Binding-site contacts:
Ligand atom C14 contacts residue ARG169 of chain 4.A at 3.8 Å.
Ligand atom C6 contacts residue PRO176 of chain 4.A at 3.6 Å (hydrophobic).
Ligand atom C16 contacts residue TYR165 of chain 4.A at 4.3 Å (hydrophobic).
Ligand atom C12 contacts residue PRO131 of chain 1.A at 4.1 Å (hydrophobic).
Ligand atom O2 contacts residue GLU133 of chain 1.A at 3.5 Å.
Ligand atom O2 contacts residue PRO131 of chain 1.A at 3.1 Å.
Ligand atom O2 contacts residue GLU134 of chain 1.A at 3.3 Å (salt-bridge).
Ligand atom O3 contacts residue TYR165 of chain 4.A at 4.2 Å.
Ligand atom C15 contacts residue ARG169 of chain 4.A at 4.3 Å.
Ligand atom C4 contacts residue ILE174 of chain 4.A at 4.1 Å (hydrophobic).
Ligand atom C13 contacts residue GLU133 of chain 1.A at 4.2 Å.
Ligand atom C5 contacts residue ILE177 of chain 4.A at 3.9 Å (hydrophobic).
Ligand atom C7 contacts residue PRO175 of chain 4.A at 4.0 Å (hydrophobic).
Ligand atom C18 contacts residue PRO131 of chain 1.A at 4.0 Å (hydrophobic).
Ligand atom C11 contacts residue PRO131 of chain 1.A at 4.0 Å (hydrophobic).
Ligand atom C19 contacts residue SER11 of chain 4.A at 3.9 Å.
Ligand atom C6 contacts residue ILE177 of chain 4.A at 4.0 Å (hydrophobic).
Ligand atom O1 contacts residue ILE174 of chain 4.A at 3.1 Å.
Ligand atom C9 contacts residue GLU133 of chain 1.A at 4.0 Å.
Ligand atom C6 contacts residue PRO175 of chain 4.A at 3.8 Å (hydrophobic).
Ligand atom O1 contacts residue ILE177 of chain 4.A at 4.1 Å.
Ligand atom C1 contacts residue GLU134 of chain 1.A at 3.9 Å.
Ligand atom C3 contacts residue PRO175 of chain 4.A at 4.1 Å (hydrophobic).
Ligand atom C3 contacts residue ILE174 of chain 4.A at 3.8 Å (hydrophobic).
Ligand atom O3 contacts residue ARG169 of chain 4.A at 3.3 Å (salt-bridge).
Ligand atom C12 contacts residue GLU133 of chain 1.A at 3.2 Å.
Ligand atom C18 contacts residue LYS10 of chain 4.A at 3.9 Å.
Ligand atom C3 contacts residue ILE177 of chain 4.A at 3.9 Å (hydrophobic).
Ligand atom C15 contacts residue ILE202 of chain 4.A at 3.5 Å (hydrophobic).
Ligand atom C5 contacts residue PRO175 of chain 4.A at 4.0 Å (hydrophobic).
Ligand atom C19 contacts residue GLU134 of chain 1.A at 3.7 Å.
Ligand atom C4 contacts residue ILE177 of chain 4.A at 3.5 Å (hydrophobic).
Ligand atom C7 contacts residue ILE202 of chain 4.A at 4.0 Å (hydrophobic).
Ligand atom C4 contacts residue PRO175 of chain 4.A at 3.3 Å (hydrophobic).
Ligand atom O3 contacts residue GLU133 of chain 1.A at 3.9 Å.
Ligand atom O1 contacts residue PRO175 of chain 4.A at 4.1 Å.
Ligand atom C15 contacts residue GLY203 of chain 4.A at 4.2 Å.
Ligand atom O1 contacts residue TYR150 of chain 4.A at 3.9 Å.
Ligand atom C11 contacts residue GLU133 of chain 1.A at 3.6 Å.
Ligand atom C2 contacts residue GLU134 of chain 1.A at 4.1 Å.

This protein binds this small molecule.
Small molecule (SMILES): C[C@]12C=CC(=O)C=C1CC[C@@H]1[C@@H]2C(=O)C[C@@]2(C)[C@H]1CC[C@]2(O)C(O)=CO

Sequence of chain 1.A:
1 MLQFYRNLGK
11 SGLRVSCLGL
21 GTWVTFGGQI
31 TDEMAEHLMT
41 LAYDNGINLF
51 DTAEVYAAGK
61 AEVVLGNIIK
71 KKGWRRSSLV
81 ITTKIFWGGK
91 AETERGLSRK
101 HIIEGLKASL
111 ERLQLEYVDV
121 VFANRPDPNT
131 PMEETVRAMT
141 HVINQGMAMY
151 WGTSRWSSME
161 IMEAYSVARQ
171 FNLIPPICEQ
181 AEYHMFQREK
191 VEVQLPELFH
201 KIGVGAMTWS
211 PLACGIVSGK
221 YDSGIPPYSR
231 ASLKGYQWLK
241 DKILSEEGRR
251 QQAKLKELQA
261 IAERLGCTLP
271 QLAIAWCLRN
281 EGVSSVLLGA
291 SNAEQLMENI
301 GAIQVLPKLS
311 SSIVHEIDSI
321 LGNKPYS

Sequence of chain 4.A:
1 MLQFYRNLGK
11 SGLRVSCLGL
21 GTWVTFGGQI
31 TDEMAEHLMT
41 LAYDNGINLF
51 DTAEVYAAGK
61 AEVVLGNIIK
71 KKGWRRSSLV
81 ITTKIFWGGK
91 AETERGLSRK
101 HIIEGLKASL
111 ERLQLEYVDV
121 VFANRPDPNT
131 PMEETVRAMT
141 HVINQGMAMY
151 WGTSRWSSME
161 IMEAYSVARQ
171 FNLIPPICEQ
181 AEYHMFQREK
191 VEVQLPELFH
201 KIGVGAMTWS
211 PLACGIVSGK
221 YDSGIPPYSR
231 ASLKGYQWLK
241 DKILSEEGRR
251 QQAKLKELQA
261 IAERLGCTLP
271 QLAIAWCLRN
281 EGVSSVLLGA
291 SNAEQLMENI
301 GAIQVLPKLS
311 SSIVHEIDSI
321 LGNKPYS